Sequence of chain 1.A:
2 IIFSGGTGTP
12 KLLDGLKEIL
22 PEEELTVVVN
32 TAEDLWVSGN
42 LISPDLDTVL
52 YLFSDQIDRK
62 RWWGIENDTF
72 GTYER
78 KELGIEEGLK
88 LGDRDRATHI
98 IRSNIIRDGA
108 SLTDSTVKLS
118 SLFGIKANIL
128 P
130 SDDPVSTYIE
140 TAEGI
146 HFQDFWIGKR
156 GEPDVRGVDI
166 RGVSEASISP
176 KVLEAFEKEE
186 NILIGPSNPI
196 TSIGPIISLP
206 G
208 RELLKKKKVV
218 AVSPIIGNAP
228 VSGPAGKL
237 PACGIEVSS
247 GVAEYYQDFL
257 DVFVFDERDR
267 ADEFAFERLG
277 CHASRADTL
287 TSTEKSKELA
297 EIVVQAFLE

The small molecule below binds the protein below.
Small molecule (SMILES): O=c1nc2n(C[C@H](O)[C@H](O)[C@H](O)CO)c3cc(O)ccc3cc-2c(=O)[nH]1

Binding-site contacts:
Ligand atom N3 contacts residue TRP64 of chain 1.A at 3.7 Å.
Ligand atom O2 contacts residue LEU86 of chain 1.A at 4.2 Å.
Ligand atom C11 contacts residue TRP64 of chain 1.A at 4.1 Å (hydrophobic).
Ligand atom C11 contacts residue PRO45 of chain 1.A at 3.8 Å (hydrophobic).
Ligand atom C2 contacts residue TRP64 of chain 1.A at 3.9 Å (hydrophobic).
Ligand atom C5 contacts residue LYS87 of chain 1.A at 4.2 Å.
Ligand atom C5 contacts residue TRP64 of chain 1.A at 3.5 Å (hydrophobic).
Ligand atom C6 contacts residue LEU86 of chain 1.A at 3.6 Å (hydrophobic).
Ligand atom C13 contacts residue TRP64 of chain 1.A at 3.8 Å (hydrophobic).
Ligand atom C4 contacts residue LYS87 of chain 1.A at 3.8 Å.
Ligand atom C6 contacts residue ASP92 of chain 1.A at 3.9 Å.
Ligand atom O2 contacts residue TRP64 of chain 1.A at 4.1 Å.
Ligand atom C6 contacts residue TRP64 of chain 1.A at 4.0 Å (hydrophobic).
Ligand atom N1 contacts residue TRP64 of chain 1.A at 3.9 Å.
Ligand atom C12 contacts residue TRP64 of chain 1.A at 3.7 Å (hydrophobic).
Ligand atom C6 contacts residue LYS87 of chain 1.A at 3.7 Å.
Ligand atom N2 contacts residue ILE152 of chain 1.A at 3.8 Å.
Ligand atom O10 contacts residue ILE43 of chain 1.A at 3.9 Å.
Ligand atom C5 contacts residue LEU86 of chain 1.A at 4.0 Å (hydrophobic).
Ligand atom C9 contacts residue PRO45 of chain 1.A at 4.1 Å (hydrophobic).
Ligand atom O10 contacts residue ASP48 of chain 1.A at 4.0 Å.
Ligand atom C1 contacts residue TRP64 of chain 1.A at 4.2 Å (hydrophobic).
Ligand atom C7 contacts residue ILE43 of chain 1.A at 4.3 Å (hydrophobic).
Ligand atom C13 contacts residue ILE152 of chain 1.A at 4.1 Å (hydrophobic).
Ligand atom C6 contacts residue LEU88 of chain 1.A at 3.8 Å (hydrophobic).
Ligand atom C3 contacts residue ILE152 of chain 1.A at 4.2 Å (hydrophobic).
Ligand atom O2 contacts residue LYS87 of chain 1.A at 3.4 Å (salt-bridge).
Ligand atom C7 contacts residue LEU88 of chain 1.A at 4.1 Å (hydrophobic).
Ligand atom N1 contacts residue ILE152 of chain 1.A at 3.8 Å.
Ligand atom C1 contacts residue ILE152 of chain 1.A at 3.6 Å (hydrophobic).
Ligand atom C4 contacts residue TRP64 of chain 1.A at 3.5 Å (hydrophobic).
Ligand atom C9 contacts residue ASP92 of chain 1.A at 4.3 Å.
Ligand atom O1 contacts residue ILE152 of chain 1.A at 4.0 Å.
Ligand atom C7 contacts residue LEU86 of chain 1.A at 4.1 Å (hydrophobic).
Ligand atom C4 contacts residue LEU86 of chain 1.A at 3.7 Å (hydrophobic).
Ligand atom O1 contacts residue TRP151 of chain 1.A at 4.3 Å.
Ligand atom C3 contacts residue TRP64 of chain 1.A at 3.9 Å (hydrophobic).
Ligand atom O10 contacts residue PRO45 of chain 1.A at 3.2 Å.
Ligand atom C2 contacts residue ILE152 of chain 1.A at 4.1 Å (hydrophobic).
Ligand atom C7 contacts residue ASP92 of chain 1.A at 3.3 Å.